A protein and the small-molecule ligand that binds it are described below.
Small molecule (SMILES): C[C@@]1(N2CCC(c3cc4cc(NC(=O)C5CC5)ncc4cc3Cl)CC2)COC[C@@H]1O

Sequence of chain 1.A:
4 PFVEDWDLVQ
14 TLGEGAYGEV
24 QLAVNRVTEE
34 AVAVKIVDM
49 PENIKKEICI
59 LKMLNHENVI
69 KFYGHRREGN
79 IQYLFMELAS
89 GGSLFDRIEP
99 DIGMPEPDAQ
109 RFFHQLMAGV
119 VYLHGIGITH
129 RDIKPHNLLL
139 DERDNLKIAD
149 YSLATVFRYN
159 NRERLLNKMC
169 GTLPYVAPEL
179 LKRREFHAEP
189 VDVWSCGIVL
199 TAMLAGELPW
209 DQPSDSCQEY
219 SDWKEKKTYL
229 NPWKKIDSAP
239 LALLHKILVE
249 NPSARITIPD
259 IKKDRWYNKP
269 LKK

Binding-site contacts:
Ligand atom C11 contacts residue VAL23 of chain 1.A at 3.9 Å (hydrophobic).
Ligand atom C contacts residue GLY90 of chain 1.A at 3.5 Å.
Ligand atom N1 contacts residue ALA87 of chain 1.A at 3.0 Å (h-bond).
Ligand atom C8 contacts residue ALA36 of chain 1.A at 3.7 Å (hydrophobic).
Ligand atom C19 contacts residue ASN135 of chain 1.A at 3.4 Å.
Ligand atom C19 contacts residue HIS134 of chain 1.A at 3.7 Å.
Ligand atom N contacts residue LEU86 of chain 1.A at 3.6 Å.
Ligand atom O contacts residue LEU15 of chain 1.A at 3.7 Å.
Ligand atom N contacts residue ALA87 of chain 1.A at 2.8 Å (h-bond).
Ligand atom C12 contacts residue LEU137 of chain 1.A at 3.9 Å (hydrophobic).
Ligand atom C8 contacts residue ALA87 of chain 1.A at 3.7 Å (hydrophobic).
Ligand atom C7 contacts residue LEU137 of chain 1.A at 3.2 Å (hydrophobic).
Ligand atom CL contacts residue MET84 of chain 1.A at 3.8 Å.
Ligand atom O1 contacts residue HIS134 of chain 1.A at 3.7 Å.
Ligand atom C4 contacts residue ALA87 of chain 1.A at 3.7 Å (hydrophobic).
Ligand atom C6 contacts residue LEU137 of chain 1.A at 3.4 Å (hydrophobic).
Ligand atom C8 contacts residue LEU137 of chain 1.A at 3.5 Å (hydrophobic).
Ligand atom C15 contacts residue HIS134 of chain 1.A at 4.0 Å.
Ligand atom N1 contacts residue LEU86 of chain 1.A at 3.6 Å.
Ligand atom C5 contacts residue LEU137 of chain 1.A at 3.9 Å (hydrophobic).
Ligand atom C15 contacts residue ASP148 of chain 1.A at 3.4 Å.
Ligand atom C2 contacts residue ALA87 of chain 1.A at 3.3 Å (hydrophobic).
Ligand atom C17 contacts residue VAL23 of chain 1.A at 3.9 Å (hydrophobic).
Ligand atom C20 contacts residue GLU17 of chain 1.A at 4.0 Å.
Ligand atom C15 contacts residue ASN135 of chain 1.A at 3.2 Å.
Ligand atom C22 contacts residue ASP148 of chain 1.A at 3.4 Å.
Ligand atom C7 contacts residue ALA36 of chain 1.A at 4.0 Å (hydrophobic).
Ligand atom O1 contacts residue LYS132 of chain 1.A at 3.8 Å.
Ligand atom C14 contacts residue ASN135 of chain 1.A at 4.0 Å.
Ligand atom C21 contacts residue GLU17 of chain 1.A at 3.3 Å.
Ligand atom C3 contacts residue ALA87 of chain 1.A at 3.5 Å (hydrophobic).
Ligand atom C9 contacts residue LEU137 of chain 1.A at 3.5 Å (hydrophobic).
Ligand atom C13 contacts residue VAL23 of chain 1.A at 3.8 Å (hydrophobic).
Ligand atom C16 contacts residue GLU17 of chain 1.A at 3.9 Å.
Ligand atom C8 contacts residue GLU85 of chain 1.A at 3.7 Å.
Ligand atom C22 contacts residue GLU17 of chain 1.A at 3.8 Å.
Ligand atom C10 contacts residue LEU137 of chain 1.A at 4.0 Å (hydrophobic).
Ligand atom N1 contacts residue LEU137 of chain 1.A at 3.9 Å.
Ligand atom C2 contacts residue GLY90 of chain 1.A at 3.9 Å.
Ligand atom C4 contacts residue LEU86 of chain 1.A at 3.9 Å (hydrophobic).